A protein and the small-molecule ligand that binds it are described below.
Small molecule (SMILES): CCCCO[C@]1(C(=O)O)C[C@H](O)[C@@H](NC(C)=O)[C@H]([C@H](O)[C@H](O)CO)O1

Sequence of chain 41.A:
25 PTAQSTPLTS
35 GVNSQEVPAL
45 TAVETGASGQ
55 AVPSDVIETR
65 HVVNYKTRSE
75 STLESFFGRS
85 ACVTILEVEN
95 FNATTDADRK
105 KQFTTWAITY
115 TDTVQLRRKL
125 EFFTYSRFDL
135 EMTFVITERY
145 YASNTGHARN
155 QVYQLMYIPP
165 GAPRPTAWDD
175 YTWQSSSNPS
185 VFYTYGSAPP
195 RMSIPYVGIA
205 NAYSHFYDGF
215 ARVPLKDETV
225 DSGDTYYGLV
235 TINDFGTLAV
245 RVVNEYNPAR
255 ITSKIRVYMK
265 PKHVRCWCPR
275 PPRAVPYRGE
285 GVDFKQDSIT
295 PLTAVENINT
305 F

Sequence of chain 45.A:
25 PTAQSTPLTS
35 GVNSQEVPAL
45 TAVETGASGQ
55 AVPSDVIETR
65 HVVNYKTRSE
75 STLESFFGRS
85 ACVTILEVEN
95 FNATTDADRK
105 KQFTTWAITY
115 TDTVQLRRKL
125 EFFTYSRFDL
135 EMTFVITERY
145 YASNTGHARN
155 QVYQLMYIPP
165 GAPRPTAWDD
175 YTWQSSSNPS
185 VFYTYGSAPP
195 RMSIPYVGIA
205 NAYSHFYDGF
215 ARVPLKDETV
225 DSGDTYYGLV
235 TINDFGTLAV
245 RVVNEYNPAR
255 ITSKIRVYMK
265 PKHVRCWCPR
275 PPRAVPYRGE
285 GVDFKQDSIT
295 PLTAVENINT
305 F

Binding-site contacts:
Ligand atom C6 contacts residue ALA146 of chain 41.A at 4.3 Å (hydrophobic).
Ligand atom O1B contacts residue SER147 of chain 41.A at 2.6 Å (h-bond).
Ligand atom C9 contacts residue TYR145 of chain 41.A at 4.2 Å (hydrophobic).
Ligand atom C3 contacts residue PRO252 of chain 45.A at 4.3 Å (hydrophobic).
Ligand atom O4 contacts residue ASN251 of chain 45.A at 4.3 Å.
Ligand atom O10 contacts residue TYR250 of chain 45.A at 2.3 Å (h-bond).
Ligand atom C4 contacts residue PRO252 of chain 45.A at 4.3 Å (hydrophobic).
Ligand atom O9 contacts residue TYR145 of chain 41.A at 4.3 Å.
Ligand atom C10 contacts residue TYR145 of chain 41.A at 3.6 Å (hydrophobic).
Ligand atom C1 contacts residue ALA146 of chain 41.A at 4.0 Å (hydrophobic).
Ligand atom O1B contacts residue PRO252 of chain 45.A at 3.4 Å.
Ligand atom C7 contacts residue TYR145 of chain 41.A at 3.9 Å (hydrophobic).
Ligand atom O4 contacts residue TYR250 of chain 45.A at 3.0 Å.
Ligand atom O1A contacts residue ASN148 of chain 41.A at 4.5 Å.
Ligand atom C1 contacts residue SER147 of chain 41.A at 3.6 Å.
Ligand atom C11 contacts residue TYR145 of chain 41.A at 3.8 Å (hydrophobic).
Ligand atom O10 contacts residue ASN96 of chain 45.A at 4.3 Å.
Ligand atom O1B contacts residue ALA146 of chain 41.A at 4.3 Å.
Ligand atom O4 contacts residue PRO252 of chain 45.A at 4.0 Å.
Ligand atom N5 contacts residue TYR145 of chain 41.A at 2.6 Å (h-bond).
Ligand atom C1 contacts residue PRO252 of chain 45.A at 4.1 Å (hydrophobic).
Ligand atom C4 contacts residue TYR250 of chain 45.A at 4.3 Å (hydrophobic).
Ligand atom N5 contacts residue TYR250 of chain 45.A at 3.9 Å.
Ligand atom C10 contacts residue TYR250 of chain 45.A at 2.9 Å (hydrophobic).
Ligand atom O4 contacts residue TYR145 of chain 41.A at 4.1 Å.
Ligand atom O1A contacts residue SER147 of chain 41.A at 3.1 Å (h-bond).
Ligand atom C8 contacts residue ALA146 of chain 41.A at 4.4 Å (hydrophobic).
Ligand atom C5 contacts residue TYR145 of chain 41.A at 3.4 Å (hydrophobic).
Ligand atom O1A contacts residue ALA146 of chain 41.A at 3.2 Å.
Ligand atom C11 contacts residue ARG143 of chain 41.A at 3.9 Å.
Ligand atom C4 contacts residue TYR145 of chain 41.A at 3.6 Å (hydrophobic).
Ligand atom C6 contacts residue TYR145 of chain 41.A at 3.4 Å (hydrophobic).
Ligand atom C11 contacts residue TYR250 of chain 45.A at 3.1 Å (hydrophobic).
Ligand atom O8 contacts residue ALA146 of chain 41.A at 3.4 Å.